Sequence of chain 2.A:
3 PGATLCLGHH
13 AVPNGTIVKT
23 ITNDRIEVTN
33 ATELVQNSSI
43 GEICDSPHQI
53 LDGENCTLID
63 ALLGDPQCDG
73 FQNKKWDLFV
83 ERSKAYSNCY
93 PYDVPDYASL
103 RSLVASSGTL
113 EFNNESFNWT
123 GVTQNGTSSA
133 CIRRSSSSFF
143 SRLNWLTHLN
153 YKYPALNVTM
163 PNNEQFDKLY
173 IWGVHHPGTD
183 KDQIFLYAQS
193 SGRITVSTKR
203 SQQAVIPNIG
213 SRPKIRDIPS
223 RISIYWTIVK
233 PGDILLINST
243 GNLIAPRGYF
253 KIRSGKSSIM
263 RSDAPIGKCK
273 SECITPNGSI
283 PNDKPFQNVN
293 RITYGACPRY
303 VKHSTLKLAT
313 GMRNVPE

Binding-site contacts:
Ligand atom O5 contacts residue VAL291 of chain 2.A at 4.4 Å.
Ligand atom C4 contacts residue ASN279 of chain 2.A at 4.2 Å.
Ligand atom C5 contacts residue VAL291 of chain 2.A at 4.4 Å (hydrophobic).
Ligand atom C8 contacts residue ASN39 of chain 2.A at 3.6 Å.
Ligand atom C2 contacts residue VAL291 of chain 2.A at 4.0 Å (hydrophobic).
Ligand atom C8 contacts residue VAL291 of chain 2.A at 4.2 Å (hydrophobic).
Ligand atom C5 contacts residue ASN279 of chain 2.A at 3.6 Å.
Ligand atom C5 contacts residue ASN292 of chain 2.A at 3.8 Å.
Ligand atom O5 contacts residue ASN279 of chain 2.A at 2.4 Å (h-bond).
Ligand atom C7 contacts residue VAL291 of chain 2.A at 4.4 Å (hydrophobic).
Ligand atom C6 contacts residue ASN292 of chain 2.A at 3.9 Å.
Ligand atom N2 contacts residue ASN279 of chain 2.A at 3.0 Å (h-bond).
Ligand atom C2 contacts residue ASN279 of chain 2.A at 2.4 Å.
Ligand atom C1 contacts residue ASN279 of chain 2.A at 1.4 Å.
Ligand atom C1 contacts residue ASN292 of chain 2.A at 4.1 Å.
Ligand atom O7 contacts residue ASN279 of chain 2.A at 3.1 Å (h-bond).
Ligand atom C1 contacts residue VAL291 of chain 2.A at 3.6 Å (hydrophobic).
Ligand atom C3 contacts residue VAL291 of chain 2.A at 4.2 Å (hydrophobic).
Ligand atom C8 contacts residue ASN279 of chain 2.A at 4.5 Å.
Ligand atom N2 contacts residue VAL291 of chain 2.A at 3.7 Å.
Ligand atom O5 contacts residue ASN292 of chain 2.A at 3.6 Å.
Ligand atom C3 contacts residue ASN279 of chain 2.A at 3.8 Å.
Ligand atom C7 contacts residue ASN279 of chain 2.A at 3.3 Å.

This small molecule binds to this protein.
Small molecule (SMILES): CC(=O)N[C@H]1[C@H](O[C@H]2[C@H](O)[C@@H](NC(C)=O)CO[C@@H]2CO)O[C@H](CO)[C@@H](O)[C@@H]1O